Sequence of chain 1.A:
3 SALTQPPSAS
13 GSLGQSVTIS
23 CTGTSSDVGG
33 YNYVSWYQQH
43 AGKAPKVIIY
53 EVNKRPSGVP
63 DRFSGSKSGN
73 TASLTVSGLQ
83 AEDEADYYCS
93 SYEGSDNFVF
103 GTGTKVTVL

Binding-site contacts:
Ligand atom C9 contacts residue TYR52 of chain 1.A at 3.8 Å (hydrophobic).
Ligand atom C3 contacts residue TYR35 of chain 1.A at 2.7 Å (hydrophobic).
Ligand atom O1 contacts residue SER37 of chain 1.A at 2.9 Å (h-bond).
Ligand atom N2 contacts residue TYR35 of chain 1.A at 2.4 Å.
Ligand atom N2 contacts residue GLU53 of chain 1.A at 3.7 Å.
Ligand atom C7 contacts residue TYR52 of chain 1.A at 4.1 Å (hydrophobic).
Ligand atom C5 contacts residue PHE100 of chain 1.A at 3.5 Å (hydrophobic).
Ligand atom C11 contacts residue TYR52 of chain 1.A at 3.5 Å (hydrophobic).
Ligand atom C18 contacts residue PRO58 of chain 1.A at 3.8 Å (hydrophobic).
Ligand atom O1 contacts residue GLU53 of chain 1.A at 3.0 Å (salt-bridge).
Ligand atom O2 contacts residue TYR35 of chain 1.A at 3.7 Å.
Ligand atom C12 contacts residue VAL49 of chain 1.A at 4.2 Å (hydrophobic).
Ligand atom C10 contacts residue TYR52 of chain 1.A at 3.5 Å (hydrophobic).
Ligand atom N1 contacts residue TYR35 of chain 1.A at 3.2 Å.
Ligand atom C8 contacts residue TYR39 of chain 1.A at 3.7 Å (hydrophobic).
Ligand atom C8 contacts residue SER37 of chain 1.A at 3.4 Å.
Ligand atom C17 contacts residue VAL49 of chain 1.A at 4.2 Å (hydrophobic).
Ligand atom S1 contacts residue SER37 of chain 1.A at 3.4 Å (h-bond).
Ligand atom C8 contacts residue TYR52 of chain 1.A at 4.2 Å (hydrophobic).
Ligand atom C2 contacts residue GLU53 of chain 1.A at 4.1 Å.
Ligand atom O1 contacts residue TYR35 of chain 1.A at 3.3 Å.
Ligand atom C1 contacts residue TYR35 of chain 1.A at 2.3 Å (hydrophobic).
Ligand atom O4 contacts residue PRO58 of chain 1.A at 4.1 Å.
Ligand atom O1 contacts residue VAL36 of chain 1.A at 3.6 Å.
Ligand atom O2 contacts residue PHE100 of chain 1.A at 3.1 Å.
Ligand atom S1 contacts residue TYR35 of chain 1.A at 3.6 Å.
Ligand atom C11 contacts residue SER37 of chain 1.A at 4.2 Å.
Ligand atom N1 contacts residue PHE100 of chain 1.A at 3.5 Å.
Ligand atom O5 contacts residue PRO58 of chain 1.A at 3.7 Å.
Ligand atom C5 contacts residue TYR35 of chain 1.A at 3.9 Å (hydrophobic).
Ligand atom O2 contacts residue SER37 of chain 1.A at 3.8 Å.
Ligand atom N4 contacts residue VAL49 of chain 1.A at 4.1 Å.
Ligand atom C6 contacts residue TYR52 of chain 1.A at 3.8 Å (hydrophobic).
Ligand atom O1 contacts residue TYR52 of chain 1.A at 4.0 Å.
Ligand atom C7 contacts residue SER37 of chain 1.A at 2.7 Å.
Ligand atom C4 contacts residue TYR35 of chain 1.A at 3.7 Å (hydrophobic).
Ligand atom C7 contacts residue TYR39 of chain 1.A at 3.9 Å (hydrophobic).
Ligand atom C6 contacts residue SER37 of chain 1.A at 3.2 Å.
Ligand atom C2 contacts residue TYR35 of chain 1.A at 2.1 Å (hydrophobic).
Ligand atom N4 contacts residue TYR52 of chain 1.A at 4.0 Å.

This protein binds this small molecule.
Small molecule (SMILES): O=C(O)c1cc(/N=N/c2ccc(S(=O)(=O)Nc3ccccn3)cc2)ccc1O